This small molecule binds to this protein.
Small molecule (SMILES): O=C(O[C@@H]1Cc2c(O)cc(O)cc2O[C@@H]1c1cc(O)c(O)c(O)c1)c1cc(O)c(O)c(O)c1

Binding-site contacts:
Ligand atom O50 contacts residue ASP18 of chain 1.A at 2.6 Å (salt-bridge).
Ligand atom O50 contacts residue ARG21 of chain 1.A at 3.8 Å.
Ligand atom C46 contacts residue ARG21 of chain 1.A at 3.6 Å.
Ligand atom C46 contacts residue LEU82 of chain 1.A at 3.7 Å (hydrophobic).
Ligand atom C4 contacts residue VAL20 of chain 1.A at 3.7 Å (hydrophobic).
Ligand atom O1 contacts residue ARG21 of chain 1.A at 3.9 Å.
Ligand atom O47 contacts residue LEU82 of chain 1.A at 3.4 Å.
Ligand atom C9 contacts residue SER85 of chain 2.B at 3.6 Å.
Ligand atom O01 contacts residue VAL20 of chain 1.A at 3.5 Å.
Ligand atom O50 contacts residue VAL20 of chain 1.A at 3.7 Å.
Ligand atom O50 contacts residue TRP79 of chain 1.A at 3.6 Å.
Ligand atom C3 contacts residue ILE84 of chain 2.B at 3.9 Å (hydrophobic).
Ligand atom O47 contacts residue ASP18 of chain 1.A at 2.9 Å (salt-bridge).
Ligand atom C24 contacts residue ILE84 of chain 1.A at 3.8 Å (hydrophobic).
Ligand atom C9 contacts residue ARG21 of chain 1.A at 3.9 Å.
Ligand atom C39 contacts residue VAL20 of chain 1.A at 3.9 Å (hydrophobic).
Ligand atom O44 contacts residue LEU82 of chain 1.A at 3.8 Å.
Ligand atom C24 contacts residue VAL20 of chain 2.B at 3.9 Å (hydrophobic).
Ligand atom O10 contacts residue SER85 of chain 2.B at 3.3 Å (h-bond).
Ligand atom C43 contacts residue ARG21 of chain 1.A at 3.8 Å.
Ligand atom C4 contacts residue ILE84 of chain 2.B at 3.9 Å (hydrophobic).
Ligand atom O7 contacts residue SER85 of chain 2.B at 2.7 Å (h-bond).
Ligand atom C26 contacts residue ILE84 of chain 1.A at 3.5 Å (hydrophobic).
Ligand atom C49 contacts residue ASP18 of chain 1.A at 3.6 Å.
Ligand atom C29 contacts residue ILE84 of chain 1.A at 3.9 Å (hydrophobic).
Ligand atom C46 contacts residue ASP18 of chain 1.A at 3.7 Å.
Ligand atom O02 contacts residue VAL20 of chain 2.B at 3.0 Å.
Ligand atom C6 contacts residue SER85 of chain 2.B at 3.4 Å.
Ligand atom O1 contacts residue VAL20 of chain 1.A at 2.5 Å (h-bond).
Ligand atom O47 contacts residue ARG21 of chain 1.A at 3.7 Å.
Ligand atom C41 contacts residue ARG21 of chain 1.A at 3.5 Å.
Ligand atom O50 contacts residue LEU82 of chain 1.A at 3.7 Å.
Ligand atom O47 contacts residue TYR78 of chain 1.A at 3.5 Å (h-bond).
Ligand atom C49 contacts residue ARG21 of chain 1.A at 3.7 Å.
Ligand atom O1 contacts residue TYR114 of chain 2.B at 3.4 Å.
Ligand atom C3 contacts residue VAL20 of chain 1.A at 3.5 Å (hydrophobic).
Ligand atom C49 contacts residue LEU82 of chain 1.A at 3.8 Å (hydrophobic).
Ligand atom C6 contacts residue ARG21 of chain 1.A at 3.6 Å.
Ligand atom C43 contacts residue LEU82 of chain 1.A at 3.7 Å (hydrophobic).
Ligand atom C3 contacts residue ARG21 of chain 1.A at 3.6 Å.

Sequence of chain 2.B:
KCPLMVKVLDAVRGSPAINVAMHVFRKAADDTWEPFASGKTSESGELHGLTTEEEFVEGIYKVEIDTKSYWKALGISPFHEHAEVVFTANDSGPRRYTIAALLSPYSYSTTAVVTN

Sequence of chain 1.A:
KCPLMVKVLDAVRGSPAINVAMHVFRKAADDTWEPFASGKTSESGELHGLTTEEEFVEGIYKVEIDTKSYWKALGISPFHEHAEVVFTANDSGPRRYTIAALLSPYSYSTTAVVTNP